Binding-site contacts:
Ligand atom C1 contacts residue ILE60 of chain 1.A at 3.8 Å (hydrophobic).
Ligand atom BR13 contacts residue ILE60 of chain 1.A at 3.8 Å.
Ligand atom C6 contacts residue ILE168 of chain 1.A at 4.3 Å (hydrophobic).
Ligand atom C4 contacts residue ILE60 of chain 1.A at 3.9 Å (hydrophobic).
Ligand atom BR13 contacts residue VAL110 of chain 1.A at 2.9 Å.
Ligand atom C25 contacts residue VAL39 of chain 1.A at 4.0 Å (hydrophobic).
Ligand atom C3 contacts residue ILE168 of chain 1.A at 3.8 Å (hydrophobic).
Ligand atom N23 contacts residue VAL39 of chain 1.A at 4.0 Å.
Ligand atom BR17 contacts residue ILE168 of chain 1.A at 3.9 Å.
Ligand atom BR13 contacts residue MET157 of chain 1.A at 3.9 Å.
Ligand atom BR15 contacts residue ILE60 of chain 1.A at 3.6 Å.
Ligand atom C6 contacts residue MET157 of chain 1.A at 4.0 Å (hydrophobic).
Ligand atom C2 contacts residue ILE60 of chain 1.A at 4.2 Å (hydrophobic).
Ligand atom BR17 contacts residue ILE60 of chain 1.A at 4.1 Å.
Ligand atom BR13 contacts residue ASN112 of chain 1.A at 4.1 Å.
Ligand atom C4 contacts residue VAL47 of chain 1.A at 3.8 Å (hydrophobic).
Ligand atom BR17 contacts residue VAL89 of chain 1.A at 3.8 Å.
Ligand atom N21 contacts residue ILE168 of chain 1.A at 4.3 Å.
Ligand atom C5 contacts residue ILE60 of chain 1.A at 3.6 Å (hydrophobic).
Ligand atom C4 contacts residue ILE168 of chain 1.A at 3.5 Å (hydrophobic).
Ligand atom BR28 contacts residue ASN112 of chain 1.A at 3.7 Å.
Ligand atom C6 contacts residue ILE60 of chain 1.A at 3.7 Å (hydrophobic).
Ligand atom BR15 contacts residue VAL110 of chain 1.A at 3.9 Å.
Ligand atom C25 contacts residue MET157 of chain 1.A at 3.6 Å (hydrophobic).
Ligand atom BR15 contacts residue VAL89 of chain 1.A at 4.0 Å.
Ligand atom BR19 contacts residue VAL47 of chain 1.A at 3.5 Å.
Ligand atom N23 contacts residue MET157 of chain 1.A at 4.3 Å.
Ligand atom BR17 contacts residue PHE107 of chain 1.A at 3.6 Å.
Ligand atom C2 contacts residue MET157 of chain 1.A at 3.6 Å (hydrophobic).
Ligand atom C5 contacts residue ILE168 of chain 1.A at 3.9 Å (hydrophobic).
Ligand atom C1 contacts residue MET157 of chain 1.A at 3.7 Å (hydrophobic).
Ligand atom N23 contacts residue VAL47 of chain 1.A at 4.0 Å.
Ligand atom BR28 contacts residue MET157 of chain 1.A at 3.9 Å.
Ligand atom BR28 contacts residue VAL39 of chain 1.A at 4.2 Å.
Ligand atom C2 contacts residue VAL47 of chain 1.A at 4.1 Å (hydrophobic).
Ligand atom BR15 contacts residue GLU108 of chain 1.A at 3.6 Å.
Ligand atom BR19 contacts residue ILE168 of chain 1.A at 3.8 Å.
Ligand atom N21 contacts residue VAL47 of chain 1.A at 3.4 Å.
Ligand atom C3 contacts residue MET157 of chain 1.A at 4.3 Å (hydrophobic).
Ligand atom C3 contacts residue VAL47 of chain 1.A at 3.5 Å (hydrophobic).

Sequence of chain 1.A:
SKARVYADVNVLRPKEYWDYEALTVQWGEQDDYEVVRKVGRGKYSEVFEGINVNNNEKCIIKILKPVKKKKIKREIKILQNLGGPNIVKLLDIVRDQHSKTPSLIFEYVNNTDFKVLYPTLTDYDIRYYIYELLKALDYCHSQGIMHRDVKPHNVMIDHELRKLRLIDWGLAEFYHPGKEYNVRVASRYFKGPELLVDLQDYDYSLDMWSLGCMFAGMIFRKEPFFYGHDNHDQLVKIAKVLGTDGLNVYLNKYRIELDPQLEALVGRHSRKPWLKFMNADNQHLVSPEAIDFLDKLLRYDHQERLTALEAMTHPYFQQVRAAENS

A small-molecule ligand and the protein it binds are described below.
Small molecule (SMILES): Brc1c(Br)c(Br)c2c(Br)n[nH]c2c1Br